Sequence of chain 1.A:
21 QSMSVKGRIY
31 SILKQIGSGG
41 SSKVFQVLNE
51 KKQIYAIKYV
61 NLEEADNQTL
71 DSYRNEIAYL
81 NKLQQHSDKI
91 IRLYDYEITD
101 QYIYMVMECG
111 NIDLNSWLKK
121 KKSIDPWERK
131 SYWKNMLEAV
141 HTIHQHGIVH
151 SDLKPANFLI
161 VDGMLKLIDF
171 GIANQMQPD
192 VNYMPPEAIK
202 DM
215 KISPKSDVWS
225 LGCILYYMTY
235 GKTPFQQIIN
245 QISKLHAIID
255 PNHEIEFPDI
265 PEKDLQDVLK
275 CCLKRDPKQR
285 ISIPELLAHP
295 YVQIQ

A protein and the small-molecule ligand that binds it are described below.
Small molecule (SMILES): COc1ccc(Oc2cc(NCCC(F)(F)F)c3ncc(-c4ccc(C(=O)NC5CC5)c(C)c4)n3n2)c(F)c1F

Binding-site contacts:
Ligand atom F36 contacts residue ALA156 of chain 1.A at 3.0 Å.
Ligand atom F35 contacts residue ASP113 of chain 1.A at 3.7 Å.
Ligand atom C11 contacts residue GLY110 of chain 1.A at 3.2 Å.
Ligand atom C25 contacts residue ILE168 of chain 1.A at 3.1 Å (hydrophobic).
Ligand atom O37 contacts residue MET176 of chain 1.A at 3.0 Å (h-bond).
Ligand atom O33 contacts residue LYS58 of chain 1.A at 3.1 Å.
Ligand atom C26 contacts residue ILE168 of chain 1.A at 3.4 Å (hydrophobic).
Ligand atom C2 contacts residue LEU159 of chain 1.A at 3.6 Å (hydrophobic).
Ligand atom C29 contacts residue ILE168 of chain 1.A at 3.5 Å (hydrophobic).
Ligand atom C4 contacts residue LEU159 of chain 1.A at 3.5 Å (hydrophobic).
Ligand atom C27 contacts residue ILE168 of chain 1.A at 3.2 Å (hydrophobic).
Ligand atom C12 contacts residue ASN111 of chain 1.A at 3.1 Å.
Ligand atom C13 contacts residue GLN46 of chain 1.A at 3.7 Å.
Ligand atom C28 contacts residue ILE168 of chain 1.A at 3.7 Å (hydrophobic).
Ligand atom F35 contacts residue ILE168 of chain 1.A at 3.7 Å.
Ligand atom N7 contacts residue GLY110 of chain 1.A at 3.3 Å (h-bond).
Ligand atom C34 contacts residue ILE168 of chain 1.A at 3.6 Å (hydrophobic).
Ligand atom C38 contacts residue MET176 of chain 1.A at 2.8 Å (hydrophobic).
Ligand atom C23 contacts residue ILE36 of chain 1.A at 3.6 Å (hydrophobic).
Ligand atom N32 contacts residue ILE168 of chain 1.A at 2.9 Å (h-bond).
Ligand atom C42 contacts residue GLU76 of chain 1.A at 3.6 Å.
Ligand atom C29 contacts residue MET107 of chain 1.A at 3.3 Å (hydrophobic).
Ligand atom C12 contacts residue GLY110 of chain 1.A at 2.8 Å.
Ligand atom C42 contacts residue LEU80 of chain 1.A at 3.7 Å (hydrophobic).
Ligand atom C41 contacts residue GLU76 of chain 1.A at 3.6 Å.
Ligand atom C41 contacts residue ILE168 of chain 1.A at 3.3 Å (hydrophobic).
Ligand atom F16 contacts residue GLN46 of chain 1.A at 3.5 Å.
Ligand atom F15 contacts residue GLN46 of chain 1.A at 2.9 Å.
Ligand atom C12 contacts residue CYS109 of chain 1.A at 3.7 Å (hydrophobic).
Ligand atom C9 contacts residue GLU108 of chain 1.A at 3.4 Å.
Ligand atom C11 contacts residue CYS109 of chain 1.A at 3.7 Å (hydrophobic).
Ligand atom C28 contacts residue ILE91 of chain 1.A at 3.1 Å (hydrophobic).
Ligand atom N10 contacts residue GLY110 of chain 1.A at 3.6 Å.
Ligand atom C34 contacts residue GLU76 of chain 1.A at 3.3 Å.
Ligand atom C21 contacts residue PRO178 of chain 1.A at 3.6 Å (hydrophobic).
Ligand atom F16 contacts residue ASN111 of chain 1.A at 3.6 Å.
Ligand atom F35 contacts residue ALA156 of chain 1.A at 3.1 Å.
Ligand atom O18 contacts residue ILE36 of chain 1.A at 3.4 Å (h-bond).
Ligand atom C29 contacts residue ILE91 of chain 1.A at 3.5 Å (hydrophobic).
Ligand atom C24 contacts residue MET176 of chain 1.A at 3.4 Å (hydrophobic).